Sequence of chain 1.A:
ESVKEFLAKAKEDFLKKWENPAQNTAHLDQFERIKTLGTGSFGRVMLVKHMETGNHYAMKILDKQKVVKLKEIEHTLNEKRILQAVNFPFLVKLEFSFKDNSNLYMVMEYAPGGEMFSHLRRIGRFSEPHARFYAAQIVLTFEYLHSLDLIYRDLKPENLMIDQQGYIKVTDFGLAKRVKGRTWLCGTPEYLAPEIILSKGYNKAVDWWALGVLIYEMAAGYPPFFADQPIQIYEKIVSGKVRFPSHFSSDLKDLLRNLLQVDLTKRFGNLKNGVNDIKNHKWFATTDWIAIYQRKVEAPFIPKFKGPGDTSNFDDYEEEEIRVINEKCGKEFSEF

This protein binds this small molecule.
Small molecule (SMILES): CN(C)c1ccc(O)c(C(=O)c2ccc(C(=O)N[C@@H]3CCCNC[C@H]3NC(=O)c3ccncc3)cc2)c1

Binding-site contacts:
Ligand atom N33 contacts residue ASN171 of chain 1.A at 3.0 Å (h-bond).
Ligand atom O43 contacts residue GLY50 of chain 1.A at 3.0 Å.
Ligand atom C35 contacts residue ASP184 of chain 1.A at 3.5 Å.
Ligand atom N41 contacts residue VAL57 of chain 1.A at 3.6 Å.
Ligand atom O62 contacts residue SER53 of chain 1.A at 3.4 Å (h-bond).
Ligand atom C34 contacts residue GLU170 of chain 1.A at 3.2 Å.
Ligand atom C98 contacts residue GLU84 of chain 1.A at 3.2 Å.
Ligand atom C12 contacts residue ALA70 of chain 1.A at 3.6 Å (hydrophobic).
Ligand atom N33 contacts residue GLU170 of chain 1.A at 2.8 Å (salt-bridge).
Ligand atom C72 contacts residue GLU91 of chain 1.A at 3.2 Å.
Ligand atom O92 contacts residue GLU91 of chain 1.A at 2.6 Å (salt-bridge).
Ligand atom C12 contacts residue GLU121 of chain 1.A at 3.2 Å.
Ligand atom C53 contacts residue GLY52 of chain 1.A at 3.5 Å.
Ligand atom O62 contacts residue LEU74 of chain 1.A at 3.5 Å.
Ligand atom N41 contacts residue ASP184 of chain 1.A at 3.0 Å (salt-bridge).
Ligand atom O92 contacts residue LYS72 of chain 1.A at 3.1 Å (salt-bridge).
Ligand atom C42 contacts residue VAL57 of chain 1.A at 3.4 Å (hydrophobic).
Ligand atom N11 contacts residue ALA70 of chain 1.A at 3.5 Å.
Ligand atom N33 contacts residue ASP184 of chain 1.A at 2.8 Å (salt-bridge).
Ligand atom C34 contacts residue ASP184 of chain 1.A at 3.5 Å.
Ligand atom C32 contacts residue ASP184 of chain 1.A at 3.5 Å.
Ligand atom C53 contacts residue LEU74 of chain 1.A at 3.6 Å (hydrophobic).
Ligand atom O62 contacts residue PHE54 of chain 1.A at 2.9 Å (h-bond).
Ligand atom C52 contacts residue GLY52 of chain 1.A at 3.4 Å.
Ligand atom C37 contacts residue ASP184 of chain 1.A at 3.6 Å.
Ligand atom C32 contacts residue GLU170 of chain 1.A at 3.2 Å.
Ligand atom C73 contacts residue GLY186 of chain 1.A at 3.4 Å.
Ligand atom O43 contacts residue VAL57 of chain 1.A at 3.4 Å.
Ligand atom C56 contacts residue ASP184 of chain 1.A at 3.5 Å.
Ligand atom N11 contacts residue ALA123 of chain 1.A at 3.0 Å (h-bond).
Ligand atom C55 contacts residue LYS72 of chain 1.A at 3.5 Å.
Ligand atom O92 contacts residue LEU74 of chain 1.A at 3.6 Å.
Ligand atom O43 contacts residue THR51 of chain 1.A at 3.1 Å (h-bond).
Ligand atom O22 contacts residue THR183 of chain 1.A at 2.7 Å (h-bond).
Ligand atom C32 contacts residue GLU127 of chain 1.A at 3.5 Å.
Ligand atom C31 contacts residue ASP184 of chain 1.A at 3.3 Å.
Ligand atom C56 contacts residue LYS72 of chain 1.A at 3.5 Å.
Ligand atom C76 contacts residue PHE54 of chain 1.A at 3.5 Å (hydrophobic).
Ligand atom C73 contacts residue GLU91 of chain 1.A at 3.0 Å.
Ligand atom C15 contacts residue MET173 of chain 1.A at 3.5 Å (hydrophobic).